The protein below binds the small molecule below.
Small molecule (SMILES): Cc1ccc(O)c(O)c1CC[C@@H]1C(=O)CC[C@]2(C)C(=O)CC[C@@H]12

Binding-site contacts:
Ligand atom CAQ contacts residue VAL287 of chain 2.B at 3.5 Å (hydrophobic).
Ligand atom CAJ contacts residue VAL214 of chain 2.B at 3.6 Å (hydrophobic).
Ligand atom CAN contacts residue PHE294 of chain 2.B at 3.9 Å (hydrophobic).
Ligand atom OAC contacts residue HIS215 of chain 2.B at 2.9 Å (h-bond).
Ligand atom CAG contacts residue HIS247 of chain 2.B at 4.0 Å.
Ligand atom CAG contacts residue MET172 of chain 2.B at 3.7 Å (hydrophobic).
Ligand atom OAF contacts residue HIS247 of chain 2.B at 3.4 Å.
Ligand atom CAR contacts residue PHE192 of chain 2.B at 3.8 Å (hydrophobic).
Ligand atom OAE contacts residue HIS247 of chain 2.B at 3.4 Å (h-bond).
Ligand atom OAC contacts residue TYR256 of chain 2.B at 3.8 Å.
Ligand atom CAQ contacts residue PHE192 of chain 2.B at 3.9 Å (hydrophobic).
Ligand atom CAG contacts residue VAL287 of chain 2.B at 4.0 Å (hydrophobic).
Ligand atom CAB contacts residue LEU205 of chain 2.B at 4.0 Å (hydrophobic).
Ligand atom CAS contacts residue FE21 of chain 2.E at 4.0 Å.
Ligand atom OAE contacts residue HIS200 of chain 2.B at 3.3 Å.
Ligand atom CAG contacts residue ASN249 of chain 2.B at 3.9 Å.
Ligand atom CAT contacts residue VAL287 of chain 2.B at 4.0 Å (hydrophobic).
Ligand atom OAF contacts residue GLU266 of chain 2.B at 4.0 Å.
Ligand atom OAC contacts residue VAL214 of chain 2.B at 4.0 Å.
Ligand atom CAI contacts residue VAL287 of chain 2.B at 3.6 Å (hydrophobic).
Ligand atom CAO contacts residue HIS215 of chain 2.B at 4.0 Å.
Ligand atom CAS contacts residue HIS247 of chain 2.B at 3.4 Å.
Ligand atom OAF contacts residue TYR256 of chain 2.B at 3.0 Å (h-bond).
Ligand atom CAG contacts residue PHE192 of chain 2.B at 3.6 Å (hydrophobic).
Ligand atom CAA contacts residue MET172 of chain 2.B at 3.5 Å (hydrophobic).
Ligand atom CAK contacts residue TYR256 of chain 2.B at 4.0 Å (hydrophobic).
Ligand atom CAL contacts residue VAL287 of chain 2.B at 4.0 Å (hydrophobic).
Ligand atom CAH contacts residue PHE192 of chain 2.B at 3.7 Å (hydrophobic).
Ligand atom OAF contacts residue HIS215 of chain 2.B at 3.0 Å.
Ligand atom OAE contacts residue FE21 of chain 2.E at 3.9 Å.
Ligand atom CAT contacts residue HIS247 of chain 2.B at 3.7 Å.
Ligand atom CAS contacts residue TYR256 of chain 2.B at 3.7 Å (hydrophobic).
Ligand atom CAM contacts residue HIS215 of chain 2.B at 3.9 Å.
Ligand atom OAE contacts residue ASP250 of chain 2.B at 3.6 Å (salt-bridge).
Ligand atom CAH contacts residue ASN249 of chain 2.B at 3.3 Å.
Ligand atom CAH contacts residue HIS247 of chain 2.B at 3.7 Å.
Ligand atom CAR contacts residue HIS247 of chain 2.B at 3.5 Å.
Ligand atom CAO contacts residue VAL214 of chain 2.B at 3.8 Å (hydrophobic).
Ligand atom OAF contacts residue FE21 of chain 2.E at 2.8 Å.
Ligand atom CAA contacts residue VAL287 of chain 2.B at 3.1 Å (hydrophobic).

Sequence of chain 2.B:
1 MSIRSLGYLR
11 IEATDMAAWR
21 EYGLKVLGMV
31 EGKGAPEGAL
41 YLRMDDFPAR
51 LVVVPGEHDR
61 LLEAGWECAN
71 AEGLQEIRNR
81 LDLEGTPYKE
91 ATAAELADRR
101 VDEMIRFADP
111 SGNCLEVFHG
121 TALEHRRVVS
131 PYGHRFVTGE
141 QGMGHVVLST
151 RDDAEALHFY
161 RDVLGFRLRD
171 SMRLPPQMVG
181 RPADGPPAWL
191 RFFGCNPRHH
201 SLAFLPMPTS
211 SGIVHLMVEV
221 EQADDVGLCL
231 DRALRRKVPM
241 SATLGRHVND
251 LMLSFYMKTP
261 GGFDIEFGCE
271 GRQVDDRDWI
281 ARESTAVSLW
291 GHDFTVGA